This protein binds this small molecule.
Small molecule (SMILES): Oc1cccc(-c2nc(N3CCOCC3)c3sccc3n2)c1

Binding-site contacts:
Ligand atom OAA contacts residue ASP379 of chain 1.A at 2.4 Å (salt-bridge).
Ligand atom CAG contacts residue ASP496 of chain 1.A at 3.7 Å.
Ligand atom OAA contacts residue MET417 of chain 1.A at 3.3 Å.
Ligand atom OAA contacts residue ASP496 of chain 1.A at 3.3 Å (salt-bridge).
Ligand atom OAN contacts residue ILE420 of chain 1.A at 2.6 Å (h-bond).
Ligand atom CAJ contacts residue LEU485 of chain 1.A at 3.8 Å (hydrophobic).
Ligand atom CAG contacts residue TYR405 of chain 1.A at 3.6 Å (hydrophobic).
Ligand atom CAH contacts residue ILE420 of chain 1.A at 3.0 Å (hydrophobic).
Ligand atom C2 contacts residue ILE495 of chain 1.A at 3.6 Å (hydrophobic).
Ligand atom C5 contacts residue ILE369 of chain 1.A at 3.8 Å (hydrophobic).
Ligand atom CAC contacts residue PHE347 of chain 1.A at 3.7 Å (hydrophobic).
Ligand atom N1 contacts residue ILE495 of chain 1.A at 3.7 Å.
Ligand atom C6 contacts residue ILE495 of chain 1.A at 3.9 Å (hydrophobic).
Ligand atom CAI contacts residue GLN418 of chain 1.A at 3.4 Å.
Ligand atom C5 contacts residue ILE495 of chain 1.A at 3.9 Å (hydrophobic).
Ligand atom CAG contacts residue MET417 of chain 1.A at 3.4 Å (hydrophobic).
Ligand atom CAI contacts residue ILE420 of chain 1.A at 3.8 Å (hydrophobic).
Ligand atom CAB contacts residue LYS371 of chain 1.A at 3.5 Å.
Ligand atom CAG contacts residue ILE495 of chain 1.A at 3.9 Å (hydrophobic).
Ligand atom CAP contacts residue TYR405 of chain 1.A at 3.6 Å (hydrophobic).
Ligand atom CAP contacts residue ASP496 of chain 1.A at 3.3 Å.
Ligand atom CAP contacts residue ASP379 of chain 1.A at 3.1 Å.
Ligand atom CAB contacts residue ASP496 of chain 1.A at 3.7 Å.
Ligand atom N3 contacts residue ILE495 of chain 1.A at 3.6 Å.
Ligand atom CAP contacts residue MET417 of chain 1.A at 3.3 Å (hydrophobic).
Ligand atom OAN contacts residue PHE419 of chain 1.A at 3.6 Å.
Ligand atom CAH contacts residue SER422 of chain 1.A at 3.5 Å.
Ligand atom OAA contacts residue TYR405 of chain 1.A at 2.7 Å (h-bond).
Ligand atom NAV contacts residue ILE369 of chain 1.A at 4.0 Å.
Ligand atom CAJ contacts residue PHE419 of chain 1.A at 4.0 Å (hydrophobic).
Ligand atom CAD contacts residue ASP379 of chain 1.A at 3.1 Å.
Ligand atom C6 contacts residue ILE369 of chain 1.A at 3.7 Å (hydrophobic).
Ligand atom CAD contacts residue ASP496 of chain 1.A at 3.4 Å.
Ligand atom CAH contacts residue LEU485 of chain 1.A at 3.7 Å (hydrophobic).
Ligand atom OAN contacts residue GLN418 of chain 1.A at 3.5 Å (h-bond).
Ligand atom C4 contacts residue ILE495 of chain 1.A at 3.8 Å (hydrophobic).
Ligand atom CAE contacts residue LYS371 of chain 1.A at 3.9 Å.
Ligand atom CAQ contacts residue MET417 of chain 1.A at 4.0 Å (hydrophobic).
Ligand atom CAD contacts residue MET417 of chain 1.A at 3.4 Å (hydrophobic).
Ligand atom CAK contacts residue GLN418 of chain 1.A at 3.6 Å.

Sequence of chain 1.A:
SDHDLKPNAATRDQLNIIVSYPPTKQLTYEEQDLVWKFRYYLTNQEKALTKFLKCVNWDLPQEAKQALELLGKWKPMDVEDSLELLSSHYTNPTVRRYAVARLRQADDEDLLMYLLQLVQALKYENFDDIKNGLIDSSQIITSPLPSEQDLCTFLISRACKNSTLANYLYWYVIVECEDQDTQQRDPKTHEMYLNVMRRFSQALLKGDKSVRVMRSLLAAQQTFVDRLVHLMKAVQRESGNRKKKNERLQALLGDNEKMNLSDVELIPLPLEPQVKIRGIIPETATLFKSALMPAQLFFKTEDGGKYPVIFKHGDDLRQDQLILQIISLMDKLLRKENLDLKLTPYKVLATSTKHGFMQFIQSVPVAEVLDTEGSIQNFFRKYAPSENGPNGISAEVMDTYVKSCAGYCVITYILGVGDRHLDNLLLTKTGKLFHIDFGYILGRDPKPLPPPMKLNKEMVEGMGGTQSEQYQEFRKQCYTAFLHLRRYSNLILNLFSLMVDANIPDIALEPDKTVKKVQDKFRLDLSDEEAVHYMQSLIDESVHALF